Sequence of chain 1.B:
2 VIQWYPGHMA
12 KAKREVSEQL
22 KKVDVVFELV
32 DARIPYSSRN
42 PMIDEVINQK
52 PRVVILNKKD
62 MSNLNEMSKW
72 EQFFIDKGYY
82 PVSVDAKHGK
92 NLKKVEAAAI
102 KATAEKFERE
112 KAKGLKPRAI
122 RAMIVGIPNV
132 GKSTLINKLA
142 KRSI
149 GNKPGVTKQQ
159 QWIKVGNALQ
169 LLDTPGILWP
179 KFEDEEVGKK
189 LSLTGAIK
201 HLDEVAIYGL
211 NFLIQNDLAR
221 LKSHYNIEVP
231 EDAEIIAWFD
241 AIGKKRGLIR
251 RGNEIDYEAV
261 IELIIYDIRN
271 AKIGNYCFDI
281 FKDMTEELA

Binding-site contacts:
Ligand atom O5' contacts residue GLY132 of chain 1.B at 3.5 Å.
Ligand atom O6 contacts residue LYS59 of chain 1.B at 3.3 Å (salt-bridge).
Ligand atom O1A contacts residue SER134 of chain 1.B at 2.8 Å (h-bond).
Ligand atom O1A contacts residue THR135 of chain 1.B at 2.6 Å (h-bond).
Ligand atom O5' contacts residue THR135 of chain 1.B at 3.6 Å (h-bond).
Ligand atom C8 contacts residue THR135 of chain 1.B at 3.5 Å.
Ligand atom O3B contacts residue ASN130 of chain 1.B at 2.8 Å (h-bond).
Ligand atom C6 contacts residue LYS59 of chain 1.B at 3.5 Å.
Ligand atom C6 contacts residue LYS88 of chain 1.B at 3.6 Å.
Ligand atom O6 contacts residue ASP61 of chain 1.B at 3.6 Å.
Ligand atom O2A contacts residue SER134 of chain 1.B at 3.2 Å (h-bond).
Ligand atom N7 contacts residue ASN58 of chain 1.B at 2.9 Å (h-bond).
Ligand atom O1B contacts residue SER134 of chain 1.B at 2.8 Å (h-bond).
Ligand atom O1B contacts residue LYS133 of chain 1.B at 3.5 Å (salt-bridge).
Ligand atom O6 contacts residue ASP86 of chain 1.B at 2.9 Å (salt-bridge).
Ligand atom O2B contacts residue VAL131 of chain 1.B at 3.4 Å (h-bond).
Ligand atom O6 contacts residue ASN58 of chain 1.B at 3.2 Å (h-bond).
Ligand atom O6 contacts residue LYS88 of chain 1.B at 3.5 Å (salt-bridge).
Ligand atom N1 contacts residue ASP61 of chain 1.B at 2.9 Å (salt-bridge).
Ligand atom O2B contacts residue GLY132 of chain 1.B at 3.1 Å (h-bond).
Ligand atom C5 contacts residue LYS88 of chain 1.B at 3.6 Å.
Ligand atom O3D contacts residue LYS88 of chain 1.B at 3.1 Å (salt-bridge).
Ligand atom N2 contacts residue MET62 of chain 1.B at 3.5 Å (h-bond).
Ligand atom O1A contacts residue GLY132 of chain 1.B at 3.3 Å.
Ligand atom PA contacts residue SER134 of chain 1.B at 3.5 Å.
Ligand atom O3B contacts residue LYS133 of chain 1.B at 3.6 Å.
Ligand atom PB contacts residue LYS133 of chain 1.B at 3.5 Å.
Ligand atom PA contacts residue GLY132 of chain 1.B at 3.6 Å.
Ligand atom O2B contacts residue LYS133 of chain 1.B at 2.6 Å (salt-bridge).
Ligand atom N2 contacts residue ASP61 of chain 1.B at 3.0 Å (salt-bridge).
Ligand atom O3A contacts residue GLY132 of chain 1.B at 3.0 Å (h-bond).
Ligand atom O6 contacts residue ALA87 of chain 1.B at 3.0 Å (h-bond).
Ligand atom C6 contacts residue ASP86 of chain 1.B at 3.3 Å.
Ligand atom N1 contacts residue ASP86 of chain 1.B at 3.3 Å (salt-bridge).
Ligand atom O4' contacts residue LYS59 of chain 1.B at 3.3 Å (salt-bridge).
Ligand atom O2B contacts residue ASN130 of chain 1.B at 3.6 Å (h-bond).
Ligand atom C5 contacts residue LYS59 of chain 1.B at 3.6 Å.
Ligand atom PB contacts residue ASN130 of chain 1.B at 3.6 Å.
Ligand atom O3A contacts residue ASN130 of chain 1.B at 3.5 Å.
Ligand atom C2' contacts residue THR135 of chain 1.B at 3.6 Å.

This protein binds this small molecule.
Small molecule (SMILES): Nc1nc2c(ncn2[C@@H]2O[C@H](CO[P](=O)(O)OP(=O)(O)O)[C@@H](O[P](=O)(O)OP(=O)(O)O)[C@H]2O)c(=O)[nH]1